Binding-site contacts:
Ligand atom O03 contacts residue SER224 of chain 1.A at 2.5 Å (h-bond).
Ligand atom N02 contacts residue ARG257 of chain 1.A at 3.4 Å (salt-bridge).
Ligand atom O01 contacts residue LYS223 of chain 1.A at 2.7 Å (salt-bridge).
Ligand atom N03 contacts residue ARG257 of chain 1.A at 3.8 Å.
Ligand atom O03 contacts residue LYS223 of chain 1.A at 3.2 Å.
Ligand atom O02 contacts residue SER224 of chain 1.A at 2.6 Å (h-bond).
Ligand atom N03 contacts residue ILE119 of chain 1.A at 3.7 Å.
Ligand atom N02 contacts residue PHE192 of chain 1.A at 3.5 Å.
Ligand atom N05 contacts residue ASP187 of chain 1.A at 3.0 Å (salt-bridge).
Ligand atom C02 contacts residue ILE119 of chain 1.A at 3.9 Å (hydrophobic).
Ligand atom C02 contacts residue ARG257 of chain 1.A at 3.5 Å.
Ligand atom C07 contacts residue ASP187 of chain 1.A at 3.3 Å.
Ligand atom N01 contacts residue ARG257 of chain 1.A at 3.3 Å (salt-bridge).
Ligand atom N01 contacts residue ASP98 of chain 1.A at 2.7 Å (salt-bridge).
Ligand atom C02 contacts residue ASP98 of chain 1.A at 3.8 Å.
Ligand atom C06 contacts residue LYS223 of chain 1.A at 3.8 Å.
Ligand atom C06 contacts residue ASP187 of chain 1.A at 3.8 Å.
Ligand atom N03 contacts residue ASN117 of chain 1.A at 3.1 Å (h-bond).
Ligand atom N04 contacts residue ASP187 of chain 1.A at 2.7 Å (salt-bridge).
Ligand atom C04 contacts residue ARG257 of chain 1.A at 3.3 Å.
Ligand atom C04 contacts residue PHE192 of chain 1.A at 3.9 Å (hydrophobic).
Ligand atom O01 contacts residue GLY219 of chain 1.A at 3.4 Å (h-bond).
Ligand atom S01 contacts residue SER224 of chain 1.A at 3.5 Å (h-bond).
Ligand atom N06 contacts residue THR64 of chain 1.A at 3.9 Å.
Ligand atom N05 contacts residue ASN117 of chain 1.A at 2.6 Å (h-bond).
Ligand atom O02 contacts residue GLY191 of chain 1.A at 3.7 Å.
Ligand atom C03 contacts residue ARG257 of chain 1.A at 3.3 Å.
Ligand atom C01 contacts residue ARG257 of chain 1.A at 3.5 Å.
Ligand atom C07 contacts residue ASN117 of chain 1.A at 3.6 Å.
Ligand atom C08 contacts residue LYS223 of chain 1.A at 3.8 Å.
Ligand atom N06 contacts residue PHE192 of chain 1.A at 3.4 Å.
Ligand atom N05 contacts residue LEU217 of chain 1.A at 3.5 Å.
Ligand atom O01 contacts residue PHE192 of chain 1.A at 3.8 Å.
Ligand atom C01 contacts residue PHE192 of chain 1.A at 3.9 Å (hydrophobic).
Ligand atom C03 contacts residue ASP98 of chain 1.A at 3.5 Å.
Ligand atom C12 contacts residue GLY191 of chain 1.A at 3.6 Å.
Ligand atom C13 contacts residue PHE192 of chain 1.A at 3.6 Å (hydrophobic).
Ligand atom N07 contacts residue SER224 of chain 1.A at 3.6 Å.
Ligand atom N02 contacts residue LYS223 of chain 1.A at 3.3 Å (salt-bridge).
Ligand atom N03 contacts residue ASP98 of chain 1.A at 3.8 Å.

Sequence of chain 1.A:
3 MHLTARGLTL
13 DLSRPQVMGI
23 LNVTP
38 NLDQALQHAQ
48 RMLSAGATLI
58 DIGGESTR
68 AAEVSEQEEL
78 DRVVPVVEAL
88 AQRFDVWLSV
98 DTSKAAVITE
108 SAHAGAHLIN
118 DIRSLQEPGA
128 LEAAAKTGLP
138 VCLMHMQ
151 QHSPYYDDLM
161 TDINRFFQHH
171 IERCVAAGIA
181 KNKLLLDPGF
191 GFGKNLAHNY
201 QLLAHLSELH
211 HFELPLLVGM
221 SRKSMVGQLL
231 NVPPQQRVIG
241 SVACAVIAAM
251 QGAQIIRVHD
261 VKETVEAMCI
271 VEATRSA

A protein and the small-molecule ligand that binds it are described below.
Small molecule (SMILES): Cc1noc(NS(=O)(=O)c2ccc(NCc3cnc4nc(N)[nH]c(=O)c4n3)cc2)c1C